The small molecule below binds the protein below.
Small molecule (SMILES): Nc1nc2ncn(CCNC(CO)CO)c2c(=O)[nH]1

Sequence of chain 3.A:
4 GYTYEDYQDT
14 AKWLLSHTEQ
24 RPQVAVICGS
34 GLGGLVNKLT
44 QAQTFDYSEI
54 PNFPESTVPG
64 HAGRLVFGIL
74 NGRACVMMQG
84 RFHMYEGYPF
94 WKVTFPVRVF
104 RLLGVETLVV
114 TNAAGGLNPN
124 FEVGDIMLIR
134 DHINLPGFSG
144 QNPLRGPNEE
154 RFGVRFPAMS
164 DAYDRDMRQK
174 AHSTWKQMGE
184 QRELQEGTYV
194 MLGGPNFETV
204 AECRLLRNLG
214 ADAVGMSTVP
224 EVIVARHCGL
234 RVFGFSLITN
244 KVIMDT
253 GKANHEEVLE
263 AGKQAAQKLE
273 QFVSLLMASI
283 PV

Binding-site contacts:
Ligand atom N9 contacts residue THR242 of chain 3.A at 2.8 Å (h-bond).
Ligand atom N2 contacts residue ASN243 of chain 3.A at 3.4 Å (h-bond).
Ligand atom C5 contacts residue GLY118 of chain 3.A at 3.7 Å.
Ligand atom N7 contacts residue ALA116 of chain 3.A at 3.8 Å.
Ligand atom C5 contacts residue PHE200 of chain 3.A at 3.8 Å (hydrophobic).
Ligand atom N3 contacts residue ASN243 of chain 3.A at 2.6 Å (h-bond).
Ligand atom N2 contacts residue VAL245 of chain 3.A at 3.6 Å.
Ligand atom C11 contacts residue MET219 of chain 3.A at 3.6 Å (hydrophobic).
Ligand atom C6 contacts residue PHE200 of chain 3.A at 3.7 Å (hydrophobic).
Ligand atom N12 contacts residue PO41 of chain 3.D at 3.7 Å.
Ligand atom N9 contacts residue ALA117 of chain 3.A at 3.4 Å.
Ligand atom C6 contacts residue GLU201 of chain 3.A at 3.7 Å.
Ligand atom O6 contacts residue GLU201 of chain 3.A at 3.1 Å (salt-bridge).
Ligand atom C10 contacts residue ALA116 of chain 3.A at 3.7 Å (hydrophobic).
Ligand atom C14 contacts residue PHE200 of chain 3.A at 3.8 Å (hydrophobic).
Ligand atom O17 contacts residue HIS86 of chain 3.A at 3.5 Å (h-bond).
Ligand atom O17 contacts residue SER33 of chain 3.A at 3.5 Å (h-bond).
Ligand atom N9 contacts residue ASN243 of chain 3.A at 3.7 Å.
Ligand atom C8 contacts residue ALA116 of chain 3.A at 3.4 Å (hydrophobic).
Ligand atom N1 contacts residue GLU201 of chain 3.A at 2.8 Å (salt-bridge).
Ligand atom O15 contacts residue VAL260 of chain 3.A at 3.6 Å.
Ligand atom N9 contacts residue GLY118 of chain 3.A at 3.6 Å (h-bond).
Ligand atom N2 contacts residue GLU201 of chain 3.A at 3.5 Å (salt-bridge).
Ligand atom C10 contacts residue GLY218 of chain 3.A at 3.8 Å.
Ligand atom O15 contacts residue HIS257 of chain 3.A at 3.0 Å (h-bond).
Ligand atom N3 contacts residue GLY118 of chain 3.A at 3.5 Å.
Ligand atom C4 contacts residue GLY118 of chain 3.A at 3.5 Å.
Ligand atom C16 contacts residue SER33 of chain 3.A at 3.7 Å.
Ligand atom C16 contacts residue TYR88 of chain 3.A at 3.4 Å (hydrophobic).
Ligand atom C14 contacts residue HIS257 of chain 3.A at 3.3 Å.
Ligand atom C4 contacts residue ASN243 of chain 3.A at 3.5 Å.
Ligand atom C2 contacts residue ASN243 of chain 3.A at 3.6 Å.
Ligand atom C16 contacts residue PO41 of chain 3.D at 3.5 Å.
Ligand atom O17 contacts residue PO41 of chain 3.D at 2.6 Å (h-bond).
Ligand atom C8 contacts residue ALA117 of chain 3.A at 3.5 Å (hydrophobic).
Ligand atom C8 contacts residue THR242 of chain 3.A at 3.6 Å.
Ligand atom N1 contacts residue PHE200 of chain 3.A at 3.5 Å.
Ligand atom O17 contacts residue TYR88 of chain 3.A at 2.9 Å (h-bond).
Ligand atom O6 contacts residue MET219 of chain 3.A at 3.5 Å.
Ligand atom C2 contacts residue GLU201 of chain 3.A at 3.6 Å.